Sequence of chain 50.D:
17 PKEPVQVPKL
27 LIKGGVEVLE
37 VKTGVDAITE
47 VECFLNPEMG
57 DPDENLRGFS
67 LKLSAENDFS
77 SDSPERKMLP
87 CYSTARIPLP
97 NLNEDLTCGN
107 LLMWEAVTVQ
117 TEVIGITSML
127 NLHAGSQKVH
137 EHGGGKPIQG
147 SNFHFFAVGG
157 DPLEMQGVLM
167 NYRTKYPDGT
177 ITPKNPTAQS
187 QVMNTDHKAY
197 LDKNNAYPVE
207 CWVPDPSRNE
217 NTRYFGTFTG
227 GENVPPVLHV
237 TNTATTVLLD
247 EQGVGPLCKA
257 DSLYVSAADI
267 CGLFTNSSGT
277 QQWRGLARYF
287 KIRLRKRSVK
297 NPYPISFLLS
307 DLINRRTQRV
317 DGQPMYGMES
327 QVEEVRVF

Sequence of chain 50.E:
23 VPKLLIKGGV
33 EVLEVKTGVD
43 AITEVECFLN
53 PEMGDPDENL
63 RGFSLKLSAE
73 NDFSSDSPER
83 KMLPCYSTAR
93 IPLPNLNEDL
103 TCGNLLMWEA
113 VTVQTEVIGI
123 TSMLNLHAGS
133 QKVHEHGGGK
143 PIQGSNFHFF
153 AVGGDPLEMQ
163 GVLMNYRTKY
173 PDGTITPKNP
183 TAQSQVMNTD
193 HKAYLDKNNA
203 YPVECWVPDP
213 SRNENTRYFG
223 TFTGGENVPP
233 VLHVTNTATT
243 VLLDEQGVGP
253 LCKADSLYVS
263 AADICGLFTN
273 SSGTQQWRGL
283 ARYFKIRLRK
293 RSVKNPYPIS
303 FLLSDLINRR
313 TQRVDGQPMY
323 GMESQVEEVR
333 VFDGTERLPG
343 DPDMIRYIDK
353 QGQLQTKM

Sequence of chain 50.C:
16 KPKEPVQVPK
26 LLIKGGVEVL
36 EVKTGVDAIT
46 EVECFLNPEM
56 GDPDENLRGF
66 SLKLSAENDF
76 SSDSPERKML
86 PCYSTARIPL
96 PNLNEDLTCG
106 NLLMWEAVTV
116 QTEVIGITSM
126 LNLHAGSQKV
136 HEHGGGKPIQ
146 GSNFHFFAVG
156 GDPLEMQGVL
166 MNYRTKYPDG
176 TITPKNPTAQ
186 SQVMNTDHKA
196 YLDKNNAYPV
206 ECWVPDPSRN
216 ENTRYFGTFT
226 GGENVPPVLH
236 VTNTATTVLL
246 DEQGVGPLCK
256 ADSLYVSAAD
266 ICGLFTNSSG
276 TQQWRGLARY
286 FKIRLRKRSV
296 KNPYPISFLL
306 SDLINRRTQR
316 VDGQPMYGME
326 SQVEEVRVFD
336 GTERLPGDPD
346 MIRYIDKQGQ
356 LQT

A protein and the small-molecule ligand that binds it are described below.
Small molecule (SMILES): CC(=O)N[C@H]1[C@H]([C@H](O)[C@H](O)CO)O[C@@](O[C@H](CO)[C@@H](O)[C@@H]2O[C@@H](C(=O)O)C[C@H](O)[C@H]2NC(C)=O)(C(=O)O)C[C@@H]1O

Binding-site contacts:
Ligand atom C5 contacts residue LYS68 of chain 50.D at 3.7 Å.
Ligand atom O8 contacts residue ASN272 of chain 50.D at 3.4 Å (h-bond).
Ligand atom C6 contacts residue ASN272 of chain 50.D at 3.7 Å.
Ligand atom C11 contacts residue LYS68 of chain 50.D at 3.8 Å.
Ligand atom C1 contacts residue SER274 of chain 50.D at 3.4 Å.
Ligand atom O10 contacts residue PHE75 of chain 50.E at 2.6 Å.
Ligand atom C6 contacts residue LYS68 of chain 50.D at 3.8 Å.
Ligand atom C11 contacts residue PHE270 of chain 50.D at 3.9 Å (hydrophobic).
Ligand atom O1A contacts residue ASN272 of chain 50.D at 3.6 Å (h-bond).
Ligand atom C10 contacts residue LYS68 of chain 50.D at 3.8 Å.
Ligand atom C8 contacts residue GLN278 of chain 50.D at 3.7 Å.
Ligand atom O1A contacts residue SER274 of chain 50.D at 3.8 Å.
Ligand atom O9 contacts residue LEU67 of chain 50.D at 3.2 Å.
Ligand atom O8 contacts residue LYS68 of chain 50.D at 3.5 Å.
Ligand atom N5 contacts residue GLN278 of chain 50.D at 3.9 Å.
Ligand atom O8 contacts residue GLN278 of chain 50.D at 3.5 Å (h-bond).
Ligand atom C9 contacts residue GLN278 of chain 50.D at 3.2 Å.
Ligand atom C11 contacts residue PHE65 of chain 50.D at 3.8 Å (hydrophobic).
Ligand atom O1B contacts residue SER274 of chain 50.D at 2.4 Å (h-bond).
Ligand atom O1B contacts residue LYS68 of chain 50.D at 3.6 Å.
Ligand atom O1A contacts residue THR276 of chain 50.D at 2.6 Å (h-bond).
Ligand atom C10 contacts residue PHE75 of chain 50.E at 2.7 Å (hydrophobic).
Ligand atom N5 contacts residue ASN272 of chain 50.D at 3.3 Å (h-bond).
Ligand atom O7 contacts residue LEU62 of chain 50.D at 3.5 Å.
Ligand atom C11 contacts residue LEU62 of chain 50.D at 3.9 Å (hydrophobic).
Ligand atom O9 contacts residue LYS68 of chain 50.D at 2.8 Å (salt-bridge).
Ligand atom N5 contacts residue PHE75 of chain 50.E at 3.8 Å.
Ligand atom O8 contacts residue THR276 of chain 50.D at 3.8 Å.
Ligand atom O10 contacts residue LEU62 of chain 50.D at 3.1 Å.
Ligand atom O1B contacts residue THR276 of chain 50.D at 3.5 Å (h-bond).
Ligand atom C11 contacts residue THR276 of chain 50.D at 3.4 Å.
Ligand atom C11 contacts residue ASN272 of chain 50.D at 3.6 Å.
Ligand atom C11 contacts residue PHE75 of chain 50.E at 1.8 Å (hydrophobic).
Ligand atom C10 contacts residue LEU62 of chain 50.D at 3.5 Å (hydrophobic).
Ligand atom C11 contacts residue HIS138 of chain 50.C at 3.3 Å.
Ligand atom C11 contacts residue GLN278 of chain 50.D at 3.5 Å.
Ligand atom C7 contacts residue GLN278 of chain 50.D at 3.8 Å.
Ligand atom N5 contacts residue LYS68 of chain 50.D at 2.9 Å (salt-bridge).
Ligand atom C9 contacts residue LYS68 of chain 50.D at 3.8 Å.
Ligand atom C1 contacts residue THR276 of chain 50.D at 3.4 Å.